The protein below binds the small molecule below.
Small molecule (SMILES): CC(=O)N[C@H]1[C@H](O[C@H]2[C@H](O)[C@@H](NC(C)=O)CO[C@@H]2CO)O[C@H](CO)[C@@H](O[C@@H]2O[C@H](CO)[C@@H](O)[C@H](O[C@H]3O[C@H](CO)[C@@H](O)[C@H](O)[C@@H]3O)[C@@H]2O)[C@@H]1O

Sequence of chain 1.K:
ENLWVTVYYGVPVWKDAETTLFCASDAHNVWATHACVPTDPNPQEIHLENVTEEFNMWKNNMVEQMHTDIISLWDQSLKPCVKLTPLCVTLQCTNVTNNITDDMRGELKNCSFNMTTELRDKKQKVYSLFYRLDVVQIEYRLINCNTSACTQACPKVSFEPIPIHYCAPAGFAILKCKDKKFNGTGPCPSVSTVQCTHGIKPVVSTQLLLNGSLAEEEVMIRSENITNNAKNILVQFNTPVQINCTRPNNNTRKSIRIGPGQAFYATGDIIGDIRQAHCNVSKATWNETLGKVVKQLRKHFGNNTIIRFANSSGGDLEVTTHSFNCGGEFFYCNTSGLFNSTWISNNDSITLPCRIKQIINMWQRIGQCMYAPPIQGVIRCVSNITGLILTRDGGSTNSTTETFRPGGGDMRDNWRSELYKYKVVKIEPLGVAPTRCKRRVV

Binding-site contacts:
Ligand atom O5 contacts residue NAG1 of chain 1.FA at 3.7 Å.
Ligand atom O4 contacts residue VAL414 of chain 1.K at 3.6 Å.
Ligand atom O6 contacts residue SER179 of chain 1.K at 3.8 Å.
Ligand atom C8 contacts residue LEU231 of chain 1.K at 3.5 Å (hydrophobic).
Ligand atom O2 contacts residue ILE407 of chain 1.K at 4.3 Å.
Ligand atom C8 contacts residue SER415 of chain 1.K at 3.7 Å.
Ligand atom C2 contacts residue ASN232 of chain 1.K at 2.5 Å.
Ligand atom C3 contacts residue SER415 of chain 1.K at 3.5 Å.
Ligand atom O7 contacts residue CYS347 of chain 1.K at 4.4 Å.
Ligand atom C8 contacts residue VAL224 of chain 1.K at 3.9 Å (hydrophobic).
Ligand atom C8 contacts residue PHE345 of chain 1.K at 4.3 Å (hydrophobic).
Ligand atom C3 contacts residue VAL414 of chain 1.K at 3.6 Å (hydrophobic).
Ligand atom O7 contacts residue VAL224 of chain 1.K at 4.2 Å.
Ligand atom C6 contacts residue SER179 of chain 1.K at 3.6 Å.
Ligand atom C5 contacts residue ASN232 of chain 1.K at 3.6 Å.
Ligand atom C3 contacts residue ASN232 of chain 1.K at 3.8 Å.
Ligand atom O5 contacts residue ASN232 of chain 1.K at 2.4 Å (h-bond).
Ligand atom O7 contacts residue PRO182 of chain 1.K at 4.2 Å.
Ligand atom C2 contacts residue VAL414 of chain 1.K at 4.4 Å (hydrophobic).
Ligand atom O3 contacts residue CYS413 of chain 1.K at 4.0 Å.
Ligand atom O6 contacts residue GLU181 of chain 1.K at 4.2 Å.
Ligand atom C4 contacts residue ASN232 of chain 1.K at 4.2 Å.
Ligand atom C5 contacts residue NAG1 of chain 1.FA at 4.2 Å.
Ligand atom N2 contacts residue SER415 of chain 1.K at 2.5 Å (h-bond).
Ligand atom C2 contacts residue SER415 of chain 1.K at 3.2 Å.
Ligand atom C7 contacts residue ASN232 of chain 1.K at 3.9 Å.
Ligand atom O3 contacts residue CYS347 of chain 1.K at 3.7 Å.
Ligand atom C7 contacts residue VAL224 of chain 1.K at 4.1 Å (hydrophobic).
Ligand atom C5 contacts residue VAL414 of chain 1.K at 3.4 Å (hydrophobic).
Ligand atom C7 contacts residue SER415 of chain 1.K at 3.5 Å.
Ligand atom C1 contacts residue VAL414 of chain 1.K at 4.1 Å (hydrophobic).
Ligand atom C6 contacts residue NAG1 of chain 1.FA at 4.0 Å.
Ligand atom O6 contacts residue ARG412 of chain 1.K at 3.9 Å.
Ligand atom N2 contacts residue ASN232 of chain 1.K at 2.9 Å (h-bond).
Ligand atom O3 contacts residue SER415 of chain 1.K at 4.2 Å.
Ligand atom C1 contacts residue ASN232 of chain 1.K at 1.4 Å.
Ligand atom O5 contacts residue VAL414 of chain 1.K at 4.2 Å.
Ligand atom C8 contacts residue CYS347 of chain 1.K at 4.3 Å (hydrophobic).
Ligand atom C1 contacts residue SER415 of chain 1.K at 3.3 Å.
Ligand atom C4 contacts residue VAL414 of chain 1.K at 3.7 Å (hydrophobic).